Sequence of chain 1.B:
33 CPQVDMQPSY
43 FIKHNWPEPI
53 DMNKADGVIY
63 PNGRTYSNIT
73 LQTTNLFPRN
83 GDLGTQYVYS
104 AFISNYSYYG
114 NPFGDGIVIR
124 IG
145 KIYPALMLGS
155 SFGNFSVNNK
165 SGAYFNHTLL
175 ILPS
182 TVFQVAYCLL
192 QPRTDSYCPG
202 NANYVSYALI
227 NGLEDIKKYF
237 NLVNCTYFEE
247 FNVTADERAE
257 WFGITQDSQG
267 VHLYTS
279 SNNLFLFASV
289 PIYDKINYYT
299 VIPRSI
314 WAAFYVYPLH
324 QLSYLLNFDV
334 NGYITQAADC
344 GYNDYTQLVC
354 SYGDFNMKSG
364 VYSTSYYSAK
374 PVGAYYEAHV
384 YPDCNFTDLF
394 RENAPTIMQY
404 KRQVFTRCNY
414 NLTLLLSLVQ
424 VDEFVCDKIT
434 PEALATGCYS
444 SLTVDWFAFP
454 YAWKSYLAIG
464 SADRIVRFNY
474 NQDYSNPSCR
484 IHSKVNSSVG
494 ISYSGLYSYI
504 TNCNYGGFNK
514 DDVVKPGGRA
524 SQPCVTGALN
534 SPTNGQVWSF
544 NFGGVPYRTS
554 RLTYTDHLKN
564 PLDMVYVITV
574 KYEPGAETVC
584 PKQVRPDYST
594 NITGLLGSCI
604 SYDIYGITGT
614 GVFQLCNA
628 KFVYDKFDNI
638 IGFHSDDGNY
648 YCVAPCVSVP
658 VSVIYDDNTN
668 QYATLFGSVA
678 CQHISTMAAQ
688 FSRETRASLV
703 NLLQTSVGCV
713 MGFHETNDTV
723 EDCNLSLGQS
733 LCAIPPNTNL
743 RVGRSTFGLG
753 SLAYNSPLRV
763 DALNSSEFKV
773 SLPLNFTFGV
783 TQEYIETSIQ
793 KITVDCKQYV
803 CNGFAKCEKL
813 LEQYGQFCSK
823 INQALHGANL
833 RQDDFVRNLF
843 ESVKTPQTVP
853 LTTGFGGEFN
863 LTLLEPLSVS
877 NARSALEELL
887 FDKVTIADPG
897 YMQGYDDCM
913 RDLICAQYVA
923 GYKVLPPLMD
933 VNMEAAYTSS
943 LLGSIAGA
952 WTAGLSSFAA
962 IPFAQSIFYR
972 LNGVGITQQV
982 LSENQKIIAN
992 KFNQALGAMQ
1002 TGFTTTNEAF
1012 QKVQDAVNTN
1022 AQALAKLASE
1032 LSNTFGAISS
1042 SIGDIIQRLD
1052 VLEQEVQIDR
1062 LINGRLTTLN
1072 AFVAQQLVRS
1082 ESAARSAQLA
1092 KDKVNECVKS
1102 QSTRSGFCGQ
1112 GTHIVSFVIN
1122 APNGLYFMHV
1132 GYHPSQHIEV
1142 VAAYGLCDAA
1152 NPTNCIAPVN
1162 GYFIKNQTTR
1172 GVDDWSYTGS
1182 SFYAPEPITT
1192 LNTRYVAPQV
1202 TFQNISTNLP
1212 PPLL

Binding-site contacts:
Ligand atom C6 contacts residue THR416 of chain 1.B at 4.5 Å.
Ligand atom N2 contacts residue GLN586 of chain 1.B at 4.4 Å.
Ligand atom O6 contacts residue LEU417 of chain 1.B at 3.4 Å.
Ligand atom O7 contacts residue LYS585 of chain 1.B at 3.8 Å.
Ligand atom C6 contacts residue LEU417 of chain 1.B at 4.2 Å (hydrophobic).
Ligand atom C8 contacts residue LYS585 of chain 1.B at 3.7 Å.
Ligand atom C8 contacts residue GLN586 of chain 1.B at 3.7 Å.
Ligand atom O7 contacts residue ASN414 of chain 1.B at 4.0 Å.
Ligand atom C2 contacts residue ASN414 of chain 1.B at 2.5 Å.
Ligand atom O5 contacts residue LEU417 of chain 1.B at 4.1 Å.
Ligand atom C1 contacts residue ASN414 of chain 1.B at 1.5 Å.
Ligand atom O5 contacts residue ASN414 of chain 1.B at 2.4 Å (h-bond).
Ligand atom C5 contacts residue THR416 of chain 1.B at 4.2 Å.
Ligand atom C8 contacts residue SER420 of chain 1.B at 4.1 Å.
Ligand atom N2 contacts residue ASN414 of chain 1.B at 2.9 Å (h-bond).
Ligand atom C7 contacts residue ASN414 of chain 1.B at 3.7 Å.
Ligand atom C3 contacts residue ASN414 of chain 1.B at 3.9 Å.
Ligand atom O5 contacts residue THR416 of chain 1.B at 4.5 Å.
Ligand atom C5 contacts residue ASN414 of chain 1.B at 3.7 Å.
Ligand atom C7 contacts residue LYS585 of chain 1.B at 4.3 Å.
Ligand atom O6 contacts residue THR416 of chain 1.B at 3.5 Å (h-bond).
Ligand atom O6 contacts residue SER420 of chain 1.B at 3.1 Å (h-bond).
Ligand atom C4 contacts residue ASN414 of chain 1.B at 4.3 Å.
Ligand atom C6 contacts residue SER420 of chain 1.B at 4.3 Å.
Ligand atom C8 contacts residue THR416 of chain 1.B at 4.4 Å.

This small molecule binds to this protein.
Small molecule (SMILES): CC(=O)N[C@H]1[C@H](O[C@H]2[C@H](O)[C@@H](NC(C)=O)CO[C@@H]2CO)O[C@H](CO)[C@@H](O)[C@@H]1O